This protein binds this small molecule.
Small molecule (SMILES): CC(=O)N[C@@H]1[C@@H](O)[C@H](O)[C@@H](CO)O[C@H]1O

Binding-site contacts:
Ligand atom C5 contacts residue ASN179 of chain 1.A at 3.6 Å.
Ligand atom C1 contacts residue ASN305 of chain 1.A at 4.3 Å.
Ligand atom O5 contacts residue GLU200 of chain 1.A at 3.3 Å (salt-bridge).
Ligand atom C8 contacts residue ASN179 of chain 1.A at 4.4 Å.
Ligand atom O5 contacts residue ASN179 of chain 1.A at 2.4 Å (h-bond).
Ligand atom C7 contacts residue ASN179 of chain 1.A at 3.2 Å.
Ligand atom C5 contacts residue GLU200 of chain 1.A at 4.0 Å.
Ligand atom O6 contacts residue THR181 of chain 1.A at 4.3 Å.
Ligand atom C1 contacts residue ASN179 of chain 1.A at 1.4 Å.
Ligand atom O6 contacts residue GLU200 of chain 1.A at 3.0 Å (salt-bridge).
Ligand atom O6 contacts residue TYR198 of chain 1.A at 3.9 Å.
Ligand atom N2 contacts residue VAL307 of chain 1.A at 4.0 Å.
Ligand atom C7 contacts residue VAL307 of chain 1.A at 4.2 Å (hydrophobic).
Ligand atom C2 contacts residue ASN179 of chain 1.A at 2.2 Å.
Ligand atom C8 contacts residue VAL307 of chain 1.A at 3.9 Å (hydrophobic).
Ligand atom N2 contacts residue ASN179 of chain 1.A at 2.7 Å (h-bond).
Ligand atom O7 contacts residue ASN179 of chain 1.A at 3.4 Å (h-bond).
Ligand atom C8 contacts residue GLU177 of chain 1.A at 4.5 Å.
Ligand atom C1 contacts residue GLU200 of chain 1.A at 4.4 Å.
Ligand atom C3 contacts residue ASN179 of chain 1.A at 3.6 Å.
Ligand atom C6 contacts residue GLU200 of chain 1.A at 3.5 Å.
Ligand atom C4 contacts residue ASN179 of chain 1.A at 4.1 Å.

Sequence of chain 1.A:
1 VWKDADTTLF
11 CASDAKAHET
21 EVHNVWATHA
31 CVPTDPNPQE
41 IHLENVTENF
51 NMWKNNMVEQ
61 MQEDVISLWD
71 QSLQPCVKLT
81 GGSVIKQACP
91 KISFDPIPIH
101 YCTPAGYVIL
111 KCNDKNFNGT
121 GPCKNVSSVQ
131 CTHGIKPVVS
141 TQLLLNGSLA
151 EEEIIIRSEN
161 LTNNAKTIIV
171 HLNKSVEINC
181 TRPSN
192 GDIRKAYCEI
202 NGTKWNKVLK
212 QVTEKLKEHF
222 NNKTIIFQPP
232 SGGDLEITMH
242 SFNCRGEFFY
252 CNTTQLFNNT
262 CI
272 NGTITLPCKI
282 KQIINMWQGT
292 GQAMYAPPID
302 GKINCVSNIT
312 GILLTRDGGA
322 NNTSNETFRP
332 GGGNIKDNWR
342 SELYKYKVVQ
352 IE